The protein below binds the small molecule below.
Small molecule (SMILES): O=c1[nH]c(=O)n([C@H]2C[C@H](O)[C@@H](CO)O2)cc1/C=C/Br

Binding-site contacts:
Ligand atom N1 contacts residue PHE114 of chain 1.B at 4.0 Å.
Ligand atom C5' contacts residue GLU52 of chain 1.B at 3.0 Å.
Ligand atom BR contacts residue MET88 of chain 1.B at 3.8 Å.
Ligand atom C5B contacts residue VAL84 of chain 1.B at 4.0 Å (hydrophobic).
Ligand atom BR contacts residue SER109 of chain 1.B at 3.8 Å.
Ligand atom C5B contacts residue GLU52 of chain 1.B at 3.3 Å.
Ligand atom O3' contacts residue TYR70 of chain 1.B at 2.9 Å (h-bond).
Ligand atom N3 contacts residue GLN81 of chain 1.B at 3.0 Å (h-bond).
Ligand atom O5' contacts residue GLU52 of chain 1.B at 2.6 Å (salt-bridge).
Ligand atom C2 contacts residue PHE114 of chain 1.B at 3.6 Å (hydrophobic).
Ligand atom O2 contacts residue MET69 of chain 1.B at 3.5 Å.
Ligand atom O2 contacts residue PHE80 of chain 1.B at 3.4 Å.
Ligand atom C5' contacts residue VAL54 of chain 1.B at 4.1 Å (hydrophobic).
Ligand atom C4 contacts residue GLN81 of chain 1.B at 3.5 Å.
Ligand atom O5' contacts residue ARG105 of chain 1.B at 2.9 Å (salt-bridge).
Ligand atom C5A contacts residue VAL84 of chain 1.B at 3.7 Å (hydrophobic).
Ligand atom C2' contacts residue PHE114 of chain 1.B at 3.9 Å (hydrophobic).
Ligand atom O4' contacts residue TRP57 of chain 1.B at 3.5 Å.
Ligand atom C3' contacts residue TYR70 of chain 1.B at 4.0 Å (hydrophobic).
Ligand atom BR contacts residue ARG105 of chain 1.B at 4.0 Å.
Ligand atom O2 contacts residue PHE114 of chain 1.B at 4.0 Å.
Ligand atom BR contacts residue SER106 of chain 1.B at 3.4 Å.
Ligand atom BR contacts residue VAL84 of chain 1.B at 3.9 Å.
Ligand atom C5 contacts residue PHE114 of chain 1.B at 3.8 Å (hydrophobic).
Ligand atom C6 contacts residue TRP57 of chain 1.B at 3.8 Å (hydrophobic).
Ligand atom C5B contacts residue ARG105 of chain 1.B at 3.8 Å.
Ligand atom C2' contacts residue TYR70 of chain 1.B at 3.9 Å (hydrophobic).
Ligand atom C6 contacts residue GLU52 of chain 1.B at 4.1 Å.
Ligand atom N1 contacts residue PHE80 of chain 1.B at 4.1 Å.
Ligand atom C2 contacts residue GLN81 of chain 1.B at 4.0 Å.
Ligand atom O4 contacts residue GLN81 of chain 1.B at 2.8 Å (h-bond).
Ligand atom C2 contacts residue PHE80 of chain 1.B at 3.5 Å (hydrophobic).
Ligand atom C5A contacts residue PHE114 of chain 1.B at 3.8 Å (hydrophobic).
Ligand atom BR contacts residue ALA110 of chain 1.B at 3.7 Å.
Ligand atom O4 contacts residue PHE114 of chain 1.B at 3.0 Å.
Ligand atom C4 contacts residue PHE114 of chain 1.B at 3.2 Å (hydrophobic).
Ligand atom C5B contacts residue TRP57 of chain 1.B at 3.6 Å (hydrophobic).
Ligand atom C4 contacts residue PHE80 of chain 1.B at 4.1 Å (hydrophobic).
Ligand atom N3 contacts residue PHE114 of chain 1.B at 3.3 Å.
Ligand atom N3 contacts residue PHE80 of chain 1.B at 3.4 Å.

Sequence of chain 1.B:
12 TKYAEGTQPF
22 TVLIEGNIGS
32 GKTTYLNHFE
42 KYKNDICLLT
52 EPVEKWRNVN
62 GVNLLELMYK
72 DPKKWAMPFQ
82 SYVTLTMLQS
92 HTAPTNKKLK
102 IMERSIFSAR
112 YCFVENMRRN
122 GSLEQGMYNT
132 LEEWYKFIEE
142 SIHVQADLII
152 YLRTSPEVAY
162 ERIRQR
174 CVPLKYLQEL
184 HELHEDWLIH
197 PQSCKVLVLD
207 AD